The protein below binds the small molecule below.
Small molecule (SMILES): C[C@@H](OC(C)(C)C)[C@H](NC(=O)OCc1ccccc1)C(=O)N[C@@H](CC1CCCCC1)C(=O)N[C@H](CO)C[C@@H]1CCNC1=O

Sequence of chain 2.A:
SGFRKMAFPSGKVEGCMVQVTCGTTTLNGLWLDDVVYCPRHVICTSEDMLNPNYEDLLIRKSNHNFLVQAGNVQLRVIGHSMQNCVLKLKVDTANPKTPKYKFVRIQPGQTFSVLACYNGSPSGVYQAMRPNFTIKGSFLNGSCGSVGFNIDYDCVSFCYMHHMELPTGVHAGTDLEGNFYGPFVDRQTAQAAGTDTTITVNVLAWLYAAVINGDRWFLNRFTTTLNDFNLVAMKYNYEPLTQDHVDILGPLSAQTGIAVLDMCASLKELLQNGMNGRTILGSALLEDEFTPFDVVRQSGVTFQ

Sequence of chain 1.A:
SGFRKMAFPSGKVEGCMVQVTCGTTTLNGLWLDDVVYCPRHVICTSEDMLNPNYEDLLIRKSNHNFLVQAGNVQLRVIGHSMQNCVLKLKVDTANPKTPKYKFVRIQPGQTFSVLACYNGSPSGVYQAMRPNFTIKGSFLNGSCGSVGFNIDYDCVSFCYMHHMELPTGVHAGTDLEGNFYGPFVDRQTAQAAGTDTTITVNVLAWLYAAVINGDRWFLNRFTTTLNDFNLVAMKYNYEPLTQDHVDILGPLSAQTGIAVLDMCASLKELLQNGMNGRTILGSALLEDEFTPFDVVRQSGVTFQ

Binding-site contacts:
Ligand atom C21 contacts residue GLU166 of chain 1.A at 3.5 Å.
Ligand atom C17 contacts residue GLU166 of chain 1.A at 3.4 Å.
Ligand atom C63 contacts residue MET49 of chain 1.A at 3.3 Å (hydrophobic).
Ligand atom C3 contacts residue THR190 of chain 1.A at 3.4 Å.
Ligand atom C64 contacts residue ARG188 of chain 1.A at 3.6 Å.
Ligand atom C35 contacts residue CYS145 of chain 1.A at 1.8 Å (hydrophobic).
Ligand atom N31 contacts residue CYS145 of chain 1.A at 2.9 Å (h-bond).
Ligand atom C75 contacts residue GLU166 of chain 1.A at 3.6 Å.
Ligand atom C45 contacts residue ASN142 of chain 1.A at 3.1 Å.
Ligand atom C51 contacts residue GLU166 of chain 1.A at 3.6 Å.
Ligand atom O39 contacts residue CYS145 of chain 1.A at 2.8 Å (h-bond).
Ligand atom O15 contacts residue GLU166 of chain 1.A at 3.6 Å (salt-bridge).
Ligand atom C13 contacts residue THR190 of chain 1.A at 2.7 Å.
Ligand atom C62 contacts residue MET49 of chain 1.A at 3.3 Å (hydrophobic).
Ligand atom N19 contacts residue GLU166 of chain 1.A at 2.6 Å (salt-bridge).
Ligand atom C33 contacts residue CYS145 of chain 1.A at 2.6 Å (hydrophobic).
Ligand atom O15 contacts residue MET165 of chain 1.A at 3.1 Å.
Ligand atom C47 contacts residue ASN142 of chain 1.A at 3.0 Å.
Ligand atom C3 contacts residue ALA191 of chain 1.A at 3.5 Å (hydrophobic).
Ligand atom C65 contacts residue ASP187 of chain 1.A at 3.3 Å.
Ligand atom N49 contacts residue PHE140 of chain 1.A at 3.0 Å (h-bond).
Ligand atom O39 contacts residue GLY143 of chain 1.A at 2.9 Å (h-bond).
Ligand atom C2 contacts residue THR190 of chain 1.A at 3.1 Å.
Ligand atom C64 contacts residue TYR54 of chain 1.A at 3.5 Å (hydrophobic).
Ligand atom C64 contacts residue ASP187 of chain 1.A at 3.1 Å.
Ligand atom C6 contacts residue PRO168 of chain 1.A at 3.2 Å (hydrophobic).
Ligand atom O54 contacts residue GLU166 of chain 1.A at 3.2 Å.
Ligand atom O73 contacts residue GLU166 of chain 1.A at 2.9 Å (salt-bridge).
Ligand atom O39 contacts residue SER144 of chain 1.A at 3.5 Å (h-bond).
Ligand atom O89 contacts residue GLN189 of chain 1.A at 3.3 Å.
Ligand atom C65 contacts residue ARG188 of chain 1.A at 3.6 Å.
Ligand atom C63 contacts residue HIS41 of chain 1.A at 3.5 Å.
Ligand atom C41 contacts residue CYS145 of chain 1.A at 3.1 Å (hydrophobic).
Ligand atom C1 contacts residue PRO168 of chain 1.A at 3.2 Å (hydrophobic).
Ligand atom C62 contacts residue HIS41 of chain 1.A at 3.4 Å.
Ligand atom O54 contacts residue HIS163 of chain 1.A at 2.9 Å (h-bond).
Ligand atom N49 contacts residue GLU166 of chain 1.A at 3.5 Å (salt-bridge).
Ligand atom C3 contacts residue GLN189 of chain 1.A at 3.6 Å.
Ligand atom N31 contacts residue HIS164 of chain 1.A at 3.1 Å (h-bond).
Ligand atom O73 contacts residue MET165 of chain 1.A at 3.3 Å.